Sequence of chain 1.A:
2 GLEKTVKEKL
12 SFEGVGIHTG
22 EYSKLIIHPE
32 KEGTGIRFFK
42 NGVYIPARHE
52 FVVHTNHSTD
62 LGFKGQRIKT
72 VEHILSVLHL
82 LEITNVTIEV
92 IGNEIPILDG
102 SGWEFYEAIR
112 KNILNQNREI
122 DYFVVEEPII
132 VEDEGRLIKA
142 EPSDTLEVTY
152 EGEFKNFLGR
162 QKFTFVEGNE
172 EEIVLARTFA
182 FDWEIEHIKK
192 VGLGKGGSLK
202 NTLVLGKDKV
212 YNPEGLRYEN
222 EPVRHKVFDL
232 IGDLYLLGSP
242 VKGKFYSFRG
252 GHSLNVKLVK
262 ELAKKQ

This protein binds this small molecule.
Small molecule (SMILES): CCCCCCCCCCCCCC(=O)O[C@@H]1[C@@H](CC(=O)NO)CO[C@H](CO)[C@H]1O

Binding-site contacts:
Ligand atom CYH contacts residue THR179 of chain 1.A at 3.8 Å.
Ligand atom CEA contacts residue ILE186 of chain 1.A at 3.5 Å (hydrophobic).
Ligand atom NXH contacts residue ASP230 of chain 1.A at 3.5 Å (salt-bridge).
Ligand atom OYH contacts residue HIS226 of chain 1.A at 3.0 Å (h-bond).
Ligand atom OYH contacts residue ASP230 of chain 1.A at 3.7 Å.
Ligand atom O3G contacts residue THR179 of chain 1.A at 3.9 Å.
Ligand atom O4G contacts residue HIS58 of chain 1.A at 3.3 Å (h-bond).
Ligand atom CZH contacts residue HIS58 of chain 1.A at 3.3 Å.
Ligand atom OXH contacts residue HIS253 of chain 1.A at 3.0 Å (h-bond).
Ligand atom OYH contacts residue ZN1 of chain 1.C at 2.2 Å.
Ligand atom O4G contacts residue GLU185 of chain 1.A at 3.0 Å (salt-bridge).
Ligand atom C5A contacts residue GLY195 of chain 1.A at 3.6 Å.
Ligand atom NXH contacts residue HIS74 of chain 1.A at 3.9 Å.
Ligand atom NXH contacts residue ZN1 of chain 1.C at 2.8 Å.
Ligand atom C9A contacts residue VAL205 of chain 1.A at 3.6 Å (hydrophobic).
Ligand atom OXH contacts residue ASP230 of chain 1.A at 2.5 Å (salt-bridge).
Ligand atom O5G contacts residue LYS227 of chain 1.A at 3.6 Å.
Ligand atom O3G contacts residue PHE180 of chain 1.A at 3.5 Å (h-bond).
Ligand atom OYH contacts residue THR179 of chain 1.A at 3.1 Å.
Ligand atom NXH contacts residue HIS253 of chain 1.A at 2.9 Å (h-bond).
Ligand atom CZH contacts residue THR179 of chain 1.A at 3.7 Å.
Ligand atom O1A contacts residue ILE189 of chain 1.A at 3.9 Å.
Ligand atom C5G contacts residue HIS58 of chain 1.A at 3.7 Å.
Ligand atom O1A contacts residue HIS19 of chain 1.A at 3.3 Å.
Ligand atom CBA contacts residue LEU200 of chain 1.A at 3.4 Å (hydrophobic).
Ligand atom CYH contacts residue ZN1 of chain 1.C at 2.8 Å.
Ligand atom C8A contacts residue ILE186 of chain 1.A at 3.7 Å (hydrophobic).
Ligand atom OYH contacts residue HIS74 of chain 1.A at 3.7 Å.
Ligand atom OXH contacts residue HIS74 of chain 1.A at 3.0 Å (h-bond).
Ligand atom CCA contacts residue LEU200 of chain 1.A at 3.6 Å (hydrophobic).
Ligand atom CCA contacts residue VAL205 of chain 1.A at 3.5 Å (hydrophobic).
Ligand atom CYH contacts residue ASP230 of chain 1.A at 3.9 Å.
Ligand atom OXH contacts residue ZN1 of chain 1.C at 2.0 Å.
Ligand atom C9A contacts residue ILE186 of chain 1.A at 3.9 Å (hydrophobic).
Ligand atom C1G contacts residue HIS253 of chain 1.A at 3.9 Å.
Ligand atom C1G contacts residue HIS58 of chain 1.A at 3.9 Å.
Ligand atom C6G contacts residue GLU185 of chain 1.A at 3.4 Å.
Ligand atom O4G contacts residue ILE189 of chain 1.A at 3.6 Å.
Ligand atom NXH contacts residue GLU73 of chain 1.A at 2.9 Å (salt-bridge).
Ligand atom OXH contacts residue GLU73 of chain 1.A at 2.8 Å (salt-bridge).